Sequence of chain 2.A:
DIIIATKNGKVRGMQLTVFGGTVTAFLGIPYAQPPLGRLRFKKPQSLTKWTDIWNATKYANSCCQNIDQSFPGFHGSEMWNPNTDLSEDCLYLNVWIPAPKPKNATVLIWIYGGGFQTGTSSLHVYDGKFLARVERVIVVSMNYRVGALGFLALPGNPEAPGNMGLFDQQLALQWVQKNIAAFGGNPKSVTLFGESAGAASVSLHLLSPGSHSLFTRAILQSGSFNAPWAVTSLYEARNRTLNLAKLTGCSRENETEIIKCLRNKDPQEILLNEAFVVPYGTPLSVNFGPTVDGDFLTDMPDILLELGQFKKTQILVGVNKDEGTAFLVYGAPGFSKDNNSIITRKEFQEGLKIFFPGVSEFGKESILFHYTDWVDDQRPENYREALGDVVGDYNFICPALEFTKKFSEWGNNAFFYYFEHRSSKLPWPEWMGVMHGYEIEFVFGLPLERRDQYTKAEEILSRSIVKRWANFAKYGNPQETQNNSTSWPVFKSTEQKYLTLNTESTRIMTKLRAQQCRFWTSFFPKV

Binding-site contacts:
Ligand atom O5 contacts residue ASN485 of chain 2.A at 2.4 Å (h-bond).
Ligand atom N2 contacts residue ASN485 of chain 2.A at 2.9 Å (h-bond).
Ligand atom C2 contacts residue ASN485 of chain 2.A at 2.4 Å.
Ligand atom C7 contacts residue ARG465 of chain 2.A at 3.8 Å.
Ligand atom C8 contacts residue GLU482 of chain 2.A at 3.8 Å.
Ligand atom O7 contacts residue ARG465 of chain 2.A at 3.7 Å.
Ligand atom C7 contacts residue ASN485 of chain 2.A at 3.3 Å.
Ligand atom O7 contacts residue ASN485 of chain 2.A at 3.2 Å (h-bond).
Ligand atom O7 contacts residue SER466 of chain 2.A at 4.3 Å.
Ligand atom N2 contacts residue GLU482 of chain 2.A at 4.5 Å.
Ligand atom C8 contacts residue ARG465 of chain 2.A at 3.9 Å.
Ligand atom O7 contacts residue GLU482 of chain 2.A at 4.1 Å.
Ligand atom C7 contacts residue GLU482 of chain 2.A at 4.0 Å.
Ligand atom C4 contacts residue ASN485 of chain 2.A at 4.2 Å.
Ligand atom C8 contacts residue LYS469 of chain 2.A at 3.8 Å.
Ligand atom C1 contacts residue ASN485 of chain 2.A at 1.4 Å.
Ligand atom O3 contacts residue ARG465 of chain 2.A at 3.5 Å.
Ligand atom C3 contacts residue ASN485 of chain 2.A at 3.8 Å.
Ligand atom N2 contacts residue ARG465 of chain 2.A at 4.3 Å.
Ligand atom C5 contacts residue ASN485 of chain 2.A at 3.6 Å.

A protein and the small-molecule ligand that binds it are described below.
Small molecule (SMILES): CC(=O)N[C@@H]1[C@@H](O)[C@H](O)[C@@H](CO)O[C@H]1O